Sequence of chain 1.A:
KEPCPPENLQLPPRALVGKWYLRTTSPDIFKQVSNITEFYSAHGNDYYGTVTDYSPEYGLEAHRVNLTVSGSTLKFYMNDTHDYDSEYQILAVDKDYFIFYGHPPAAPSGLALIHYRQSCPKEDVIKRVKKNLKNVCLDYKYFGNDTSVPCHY

A protein and the small-molecule ligand that binds it are described below.
Small molecule (SMILES): CC(=O)N[C@H]1[C@H](O[C@H]2[C@H](O)[C@@H](NC(C)=O)CO[C@@H]2CO)O[C@H](CO)[C@@H](O[C@@H]2O[C@H](CO)[C@@H](O)[C@H](O)[C@@H]2O)[C@@H]1O

Binding-site contacts:
Ligand atom O6 contacts residue LEU69 of chain 1.A at 4.4 Å.
Ligand atom C6 contacts residue EDO1 of chain 1.G at 3.6 Å.
Ligand atom O5 contacts residue ASN44 of chain 1.A at 2.4 Å (h-bond).
Ligand atom C5 contacts residue EDO1 of chain 1.G at 3.6 Å.
Ligand atom C1 contacts residue ASN44 of chain 1.A at 1.4 Å.
Ligand atom C2 contacts residue LEU69 of chain 1.A at 4.2 Å (hydrophobic).
Ligand atom C5 contacts residue LEU69 of chain 1.A at 3.9 Å (hydrophobic).
Ligand atom C3 contacts residue ASN44 of chain 1.A at 3.8 Å.
Ligand atom O6 contacts residue THR61 of chain 1.A at 3.3 Å (h-bond).
Ligand atom O7 contacts residue TYR63 of chain 1.A at 3.4 Å.
Ligand atom C8 contacts residue EDO1 of chain 1.G at 3.6 Å.
Ligand atom C7 contacts residue TYR63 of chain 1.A at 4.3 Å (hydrophobic).
Ligand atom O3 contacts residue LEU69 of chain 1.A at 3.8 Å.
Ligand atom C4 contacts residue ASN44 of chain 1.A at 4.2 Å.
Ligand atom C6 contacts residue THR61 of chain 1.A at 4.1 Å.
Ligand atom C1 contacts residue LEU69 of chain 1.A at 4.5 Å (hydrophobic).
Ligand atom C6 contacts residue THR46 of chain 1.A at 3.9 Å.
Ligand atom N2 contacts residue ASN44 of chain 1.A at 2.9 Å (h-bond).
Ligand atom O6 contacts residue THR46 of chain 1.A at 4.5 Å.
Ligand atom C2 contacts residue ASN44 of chain 1.A at 2.4 Å.
Ligand atom C6 contacts residue LEU69 of chain 1.A at 4.0 Å (hydrophobic).
Ligand atom C3 contacts residue LEU69 of chain 1.A at 4.3 Å (hydrophobic).
Ligand atom C7 contacts residue EDO1 of chain 1.G at 4.2 Å.
Ligand atom C5 contacts residue ASN44 of chain 1.A at 3.6 Å.
Ligand atom O7 contacts residue ASN44 of chain 1.A at 2.9 Å (h-bond).
Ligand atom C7 contacts residue ASN44 of chain 1.A at 3.0 Å.
Ligand atom O5 contacts residue EDO1 of chain 1.G at 4.0 Å.
Ligand atom C4 contacts residue LEU69 of chain 1.A at 4.1 Å (hydrophobic).
Ligand atom C8 contacts residue ASN44 of chain 1.A at 4.3 Å.
Ligand atom O5 contacts residue THR46 of chain 1.A at 4.3 Å.
Ligand atom O7 contacts residue LEU69 of chain 1.A at 4.3 Å.
Ligand atom O5 contacts residue LEU69 of chain 1.A at 3.9 Å.